The protein below binds the small molecule below.
Small molecule (SMILES): CN(Cc1cnc2nc(N)nc(N)c2n1)c1ccc(C(=O)N[C@@H](CCC(=O)O)C(=O)O)cc1

Sequence of chain 1.C:
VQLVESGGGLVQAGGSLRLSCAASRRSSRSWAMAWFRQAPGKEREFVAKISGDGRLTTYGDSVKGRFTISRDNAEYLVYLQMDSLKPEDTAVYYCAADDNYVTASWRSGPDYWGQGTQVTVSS

Binding-site contacts:
Ligand atom NA2 contacts residue ARG74 of chain 1.C at 3.5 Å (salt-bridge).
Ligand atom NA4 contacts residue CYS24 of chain 1.C at 3.2 Å (h-bond).
Ligand atom C9 contacts residue TYR79 of chain 1.C at 3.7 Å (hydrophobic).
Ligand atom C2 contacts residue ASN76 of chain 1.C at 3.7 Å.
Ligand atom NA4 contacts residue MET36 of chain 1.C at 3.7 Å.
Ligand atom C2 contacts residue LEU80 of chain 1.C at 3.8 Å (hydrophobic).
Ligand atom C11 contacts residue SER30 of chain 1.C at 3.7 Å.
Ligand atom C7 contacts residue TYR79 of chain 1.C at 3.1 Å (hydrophobic).
Ligand atom C8A contacts residue TYR79 of chain 1.C at 3.5 Å (hydrophobic).
Ligand atom C6 contacts residue TYR79 of chain 1.C at 3.0 Å (hydrophobic).
Ligand atom C16 contacts residue SER30 of chain 1.C at 3.7 Å.
Ligand atom C4 contacts residue VAL81 of chain 1.C at 3.8 Å (hydrophobic).
Ligand atom C16 contacts residue ARG29 of chain 1.C at 3.8 Å.
Ligand atom C2 contacts residue TYR79 of chain 1.C at 3.7 Å (hydrophobic).
Ligand atom NA2 contacts residue LEU80 of chain 1.C at 3.1 Å (h-bond).
Ligand atom NA4 contacts residue TYR79 of chain 1.C at 3.0 Å (h-bond).
Ligand atom NA2 contacts residue ASP75 of chain 1.C at 3.5 Å (salt-bridge).
Ligand atom CM contacts residue ALA100 of chain 1.C at 3.4 Å (hydrophobic).
Ligand atom C2 contacts residue VAL81 of chain 1.C at 3.6 Å (hydrophobic).
Ligand atom C15 contacts residue SER30 of chain 1.C at 3.8 Å.
Ligand atom C13 contacts residue TRP34 of chain 1.C at 3.7 Å (hydrophobic).
Ligand atom N8 contacts residue TYR79 of chain 1.C at 3.3 Å.
Ligand atom C8A contacts residue ARG74 of chain 1.C at 3.7 Å.
Ligand atom C11 contacts residue VAL4 of chain 1.C at 3.7 Å (hydrophobic).
Ligand atom C4 contacts residue TYR79 of chain 1.C at 3.2 Å (hydrophobic).
Ligand atom N3 contacts residue TYR79 of chain 1.C at 3.0 Å.
Ligand atom NA2 contacts residue VAL81 of chain 1.C at 3.8 Å.
Ligand atom NA2 contacts residue ASN76 of chain 1.C at 2.9 Å (h-bond).
Ligand atom C15 contacts residue VAL4 of chain 1.C at 3.8 Å (hydrophobic).
Ligand atom N5 contacts residue TYR79 of chain 1.C at 3.2 Å.
Ligand atom C9 contacts residue ALA26 of chain 1.C at 3.5 Å (hydrophobic).
Ligand atom C2 contacts residue ARG74 of chain 1.C at 3.5 Å.
Ligand atom N5 contacts residue ALA26 of chain 1.C at 3.5 Å.
Ligand atom N1 contacts residue ASN76 of chain 1.C at 3.8 Å.
Ligand atom C12 contacts residue SER30 of chain 1.C at 3.8 Å.
Ligand atom N3 contacts residue VAL81 of chain 1.C at 3.2 Å.
Ligand atom C4A contacts residue TYR79 of chain 1.C at 3.3 Å (hydrophobic).
Ligand atom C15 contacts residue ARG28 of chain 1.C at 3.4 Å.
Ligand atom N3 contacts residue LEU80 of chain 1.C at 3.1 Å (h-bond).
Ligand atom N1 contacts residue ARG74 of chain 1.C at 2.9 Å (salt-bridge).